Binding-site contacts:
Ligand atom C4 contacts residue ASP95 of chain 1.D at 4.0 Å.
Ligand atom O5 contacts residue NAG1 of chain 1.XA at 3.9 Å.
Ligand atom C7 contacts residue ASN146 of chain 1.D at 3.7 Å.
Ligand atom C5 contacts residue VAL307 of chain 1.D at 3.7 Å (hydrophobic).
Ligand atom C8 contacts residue SER308 of chain 1.D at 3.3 Å.
Ligand atom O3 contacts residue CYS306 of chain 1.D at 3.4 Å (h-bond).
Ligand atom O4 contacts residue VAL307 of chain 1.D at 4.2 Å.
Ligand atom C1 contacts residue VAL307 of chain 1.D at 4.0 Å (hydrophobic).
Ligand atom O6 contacts residue LYS136 of chain 1.D at 3.1 Å (salt-bridge).
Ligand atom C1 contacts residue SER308 of chain 1.D at 4.0 Å.
Ligand atom C3 contacts residue CYS306 of chain 1.D at 4.4 Å (hydrophobic).
Ligand atom O7 contacts residue ASN146 of chain 1.D at 4.0 Å.
Ligand atom C3 contacts residue ASN146 of chain 1.D at 3.8 Å.
Ligand atom C2 contacts residue ASN146 of chain 1.D at 2.5 Å.
Ligand atom C8 contacts residue ASN244 of chain 1.D at 4.2 Å.
Ligand atom C5 contacts residue ASN146 of chain 1.D at 3.6 Å.
Ligand atom C3 contacts residue ASP95 of chain 1.D at 4.5 Å.
Ligand atom N2 contacts residue ASN146 of chain 1.D at 3.0 Å (h-bond).
Ligand atom C5 contacts residue NAG1 of chain 1.XA at 4.4 Å.
Ligand atom C4 contacts residue ASN146 of chain 1.D at 4.2 Å.
Ligand atom O6 contacts residue NAG1 of chain 1.XA at 4.3 Å.
Ligand atom C6 contacts residue NAG1 of chain 1.XA at 4.2 Å.
Ligand atom O5 contacts residue LYS136 of chain 1.D at 3.6 Å.
Ligand atom C7 contacts residue SER308 of chain 1.D at 3.5 Å.
Ligand atom N2 contacts residue SER308 of chain 1.D at 2.7 Å (h-bond).
Ligand atom C6 contacts residue LYS136 of chain 1.D at 4.3 Å.
Ligand atom C1 contacts residue ASN146 of chain 1.D at 1.4 Å.
Ligand atom C4 contacts residue VAL307 of chain 1.D at 4.1 Å (hydrophobic).
Ligand atom O7 contacts residue PRO96 of chain 1.D at 4.0 Å.
Ligand atom C8 contacts residue VAL138 of chain 1.D at 4.2 Å (hydrophobic).
Ligand atom O5 contacts residue VAL307 of chain 1.D at 4.3 Å.
Ligand atom C8 contacts residue LEU145 of chain 1.D at 3.9 Å (hydrophobic).
Ligand atom O7 contacts residue ASN244 of chain 1.D at 4.3 Å.
Ligand atom C2 contacts residue SER308 of chain 1.D at 3.7 Å.
Ligand atom O3 contacts residue ASP95 of chain 1.D at 4.1 Å.
Ligand atom C8 contacts residue PHE243 of chain 1.D at 4.3 Å (hydrophobic).
Ligand atom C2 contacts residue VAL307 of chain 1.D at 4.4 Å (hydrophobic).
Ligand atom C3 contacts residue VAL307 of chain 1.D at 3.8 Å (hydrophobic).
Ligand atom O5 contacts residue ASN146 of chain 1.D at 2.3 Å (h-bond).
Ligand atom C3 contacts residue SER308 of chain 1.D at 4.0 Å.

The small molecule below binds the protein below.
Small molecule (SMILES): CC(=O)N[C@@H]1[C@@H](O)[C@H](O)[C@@H](CO)O[C@H]1O

Sequence of chain 1.D:
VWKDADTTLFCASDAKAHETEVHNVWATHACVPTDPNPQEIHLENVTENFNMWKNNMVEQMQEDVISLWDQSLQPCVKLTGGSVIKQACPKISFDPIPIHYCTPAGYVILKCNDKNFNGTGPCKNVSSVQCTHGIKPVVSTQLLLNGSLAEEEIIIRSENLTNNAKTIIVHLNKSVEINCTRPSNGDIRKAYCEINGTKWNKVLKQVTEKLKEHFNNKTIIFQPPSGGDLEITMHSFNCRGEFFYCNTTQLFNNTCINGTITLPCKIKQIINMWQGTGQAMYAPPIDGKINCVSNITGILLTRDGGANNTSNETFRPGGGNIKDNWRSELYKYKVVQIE